Sequence of chain 1.A:
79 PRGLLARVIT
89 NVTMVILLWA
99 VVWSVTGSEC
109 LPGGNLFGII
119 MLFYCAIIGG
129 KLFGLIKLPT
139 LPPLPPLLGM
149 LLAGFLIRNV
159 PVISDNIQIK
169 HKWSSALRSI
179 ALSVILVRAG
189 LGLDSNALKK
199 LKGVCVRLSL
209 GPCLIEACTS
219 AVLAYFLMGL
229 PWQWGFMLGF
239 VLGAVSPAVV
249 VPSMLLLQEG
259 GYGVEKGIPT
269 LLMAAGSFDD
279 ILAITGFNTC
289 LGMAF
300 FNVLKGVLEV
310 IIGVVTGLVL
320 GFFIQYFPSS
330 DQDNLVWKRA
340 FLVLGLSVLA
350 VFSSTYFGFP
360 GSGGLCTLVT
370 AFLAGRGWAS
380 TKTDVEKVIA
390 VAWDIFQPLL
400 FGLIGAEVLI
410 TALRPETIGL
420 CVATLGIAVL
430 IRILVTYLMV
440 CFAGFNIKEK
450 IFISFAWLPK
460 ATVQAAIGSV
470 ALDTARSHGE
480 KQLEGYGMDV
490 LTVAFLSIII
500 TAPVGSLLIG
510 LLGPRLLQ

A small-molecule ligand and the protein it binds are described below.
Small molecule (SMILES): CC(C)CCC[C@@H](C)[C@H]1CC[C@H]2[C@@H]3CC=C4C[C@@H](OC(=O)CCC(=O)O)CC[C@]4(C)[C@H]3CC[C@]12C

Binding-site contacts:
Ligand atom CAA contacts residue VAL306 of chain 1.A at 4.3 Å (hydrophobic).
Ligand atom CAC contacts residue PHE238 of chain 1.A at 4.1 Å (hydrophobic).
Ligand atom OAG contacts residue TRP230 of chain 1.A at 4.1 Å.
Ligand atom CAR contacts residue PHE234 of chain 1.A at 3.9 Å (hydrophobic).
Ligand atom CAA contacts residue VAL302 of chain 1.A at 4.3 Å (hydrophobic).
Ligand atom CAA contacts residue GLY305 of chain 1.A at 4.1 Å.
Ligand atom CAZ contacts residue MET291 of chain 1.A at 4.1 Å (hydrophobic).
Ligand atom CAP contacts residue VAL302 of chain 1.A at 4.1 Å (hydrophobic).
Ligand atom CAA contacts residue THR283 of chain 1.A at 3.4 Å.
Ligand atom CBC contacts residue MET291 of chain 1.A at 3.6 Å (hydrophobic).
Ligand atom CAV contacts residue MET291 of chain 1.A at 3.8 Å (hydrophobic).
Ligand atom CAY contacts residue GLN231 of chain 1.A at 3.4 Å.
Ligand atom OAW contacts residue GLN231 of chain 1.A at 2.9 Å (h-bond).
Ligand atom CAB contacts residue LEU280 of chain 1.A at 3.8 Å (hydrophobic).
Ligand atom CAL contacts residue GLN231 of chain 1.A at 4.5 Å.
Ligand atom CAM contacts residue GLN231 of chain 1.A at 3.3 Å.
Ligand atom CAT contacts residue PHE234 of chain 1.A at 3.8 Å (hydrophobic).
Ligand atom CBA contacts residue THR283 of chain 1.A at 3.8 Å.
Ligand atom CAC contacts residue GLY284 of chain 1.A at 4.1 Å.
Ligand atom CAN contacts residue VAL302 of chain 1.A at 4.0 Å (hydrophobic).
Ligand atom CAO contacts residue VAL302 of chain 1.A at 4.4 Å (hydrophobic).
Ligand atom OAG contacts residue GLN231 of chain 1.A at 4.4 Å.
Ligand atom CBF contacts residue MET291 of chain 1.A at 4.4 Å (hydrophobic).
Ligand atom CAI contacts residue MET291 of chain 1.A at 4.0 Å (hydrophobic).
Ligand atom CAR contacts residue TRP230 of chain 1.A at 4.4 Å (hydrophobic).
Ligand atom OAW contacts residue MET291 of chain 1.A at 4.0 Å.
Ligand atom CBC contacts residue GLN231 of chain 1.A at 4.0 Å.